Binding-site contacts:
Ligand atom C3 contacts residue GLU163 of chain 1.B at 3.7 Å.
Ligand atom C8 contacts residue THR217 of chain 1.B at 4.3 Å.
Ligand atom C5 contacts residue GLN218 of chain 1.B at 4.0 Å.
Ligand atom C5 contacts residue ASN215 of chain 1.B at 3.7 Å.
Ligand atom O6 contacts residue GLN218 of chain 1.B at 4.0 Å.
Ligand atom C5 contacts residue GLU163 of chain 1.B at 3.7 Å.
Ligand atom C6 contacts residue GLN218 of chain 1.B at 3.8 Å.
Ligand atom C3 contacts residue ASN215 of chain 1.B at 3.8 Å.
Ligand atom O3 contacts residue GLU163 of chain 1.B at 4.5 Å.
Ligand atom O5 contacts residue GLN218 of chain 1.B at 3.7 Å.
Ligand atom N2 contacts residue ASN215 of chain 1.B at 3.0 Å (h-bond).
Ligand atom C2 contacts residue ASN215 of chain 1.B at 2.5 Å.
Ligand atom C1 contacts residue GLN218 of chain 1.B at 4.2 Å.
Ligand atom O5 contacts residue ASN215 of chain 1.B at 2.4 Å (h-bond).
Ligand atom N2 contacts residue THR217 of chain 1.B at 3.2 Å (h-bond).
Ligand atom C1 contacts residue THR217 of chain 1.B at 3.5 Å.
Ligand atom C7 contacts residue ASN215 of chain 1.B at 3.4 Å.
Ligand atom C3 contacts residue THR217 of chain 1.B at 4.1 Å.
Ligand atom C2 contacts residue THR217 of chain 1.B at 3.8 Å.
Ligand atom C4 contacts residue ASN215 of chain 1.B at 4.2 Å.
Ligand atom C6 contacts residue GLY164 of chain 1.B at 4.1 Å.
Ligand atom C6 contacts residue GLU163 of chain 1.B at 3.6 Å.
Ligand atom C4 contacts residue GLU163 of chain 1.B at 3.8 Å.
Ligand atom C7 contacts residue THR217 of chain 1.B at 4.2 Å.
Ligand atom C1 contacts residue ASN215 of chain 1.B at 1.4 Å.
Ligand atom O7 contacts residue ASN215 of chain 1.B at 3.5 Å (h-bond).
Ligand atom O4 contacts residue GLU163 of chain 1.B at 3.4 Å (salt-bridge).

This small molecule binds to this protein.
Small molecule (SMILES): CC(=O)N[C@@H]1[C@@H](O)[C@H](O)[C@@H](CO)O[C@H]1O

Sequence of chain 1.B:
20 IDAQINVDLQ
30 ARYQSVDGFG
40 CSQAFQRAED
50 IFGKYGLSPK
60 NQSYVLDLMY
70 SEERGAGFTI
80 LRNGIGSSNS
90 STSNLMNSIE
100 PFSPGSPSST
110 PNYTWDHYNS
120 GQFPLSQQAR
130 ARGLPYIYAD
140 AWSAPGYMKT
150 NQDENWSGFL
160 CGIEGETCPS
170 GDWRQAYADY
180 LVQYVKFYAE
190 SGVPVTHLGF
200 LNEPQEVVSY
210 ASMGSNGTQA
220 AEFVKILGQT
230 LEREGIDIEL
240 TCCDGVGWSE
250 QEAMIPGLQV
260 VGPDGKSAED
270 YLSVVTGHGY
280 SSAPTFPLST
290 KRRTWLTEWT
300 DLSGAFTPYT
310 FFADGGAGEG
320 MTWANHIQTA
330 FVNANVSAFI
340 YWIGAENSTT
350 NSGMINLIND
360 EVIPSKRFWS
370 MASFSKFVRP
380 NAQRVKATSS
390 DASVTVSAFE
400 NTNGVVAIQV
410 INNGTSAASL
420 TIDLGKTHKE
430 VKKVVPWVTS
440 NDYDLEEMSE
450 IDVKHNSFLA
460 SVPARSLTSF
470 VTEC